Binding-site contacts:
Ligand atom CAF contacts residue MET125 of chain 1.A at 3.0 Å (hydrophobic).
Ligand atom OAD contacts residue MET125 of chain 1.A at 3.7 Å.
Ligand atom CAS contacts residue TYR188 of chain 1.A at 3.6 Å (hydrophobic).
Ligand atom OAC contacts residue LEU121 of chain 1.A at 3.5 Å.
Ligand atom CAV contacts residue PHE170 of chain 1.A at 3.8 Å (hydrophobic).
Ligand atom OAD contacts residue HIS124 of chain 1.A at 3.6 Å.
Ligand atom CAR contacts residue VAL93 of chain 1.A at 4.0 Å (hydrophobic).
Ligand atom CAW contacts residue GLN167 of chain 1.A at 3.4 Å.
Ligand atom CAO contacts residue GLN167 of chain 1.A at 3.5 Å.
Ligand atom OAD contacts residue TYR188 of chain 1.A at 3.5 Å.
Ligand atom CAG contacts residue MET125 of chain 1.A at 4.0 Å (hydrophobic).
Ligand atom CAA contacts residue PHE170 of chain 1.A at 3.6 Å (hydrophobic).
Ligand atom CAA contacts residue TYR188 of chain 1.A at 3.3 Å (hydrophobic).
Ligand atom CAL contacts residue VAL93 of chain 1.A at 3.8 Å (hydrophobic).
Ligand atom CAS contacts residue MET125 of chain 1.A at 3.9 Å (hydrophobic).
Ligand atom CAT contacts residue VAL93 of chain 1.A at 3.9 Å (hydrophobic).
Ligand atom CAK contacts residue IPA1 of chain 1.D at 3.7 Å.
Ligand atom CAK contacts residue PHE170 of chain 1.A at 4.0 Å (hydrophobic).
Ligand atom CAN contacts residue TRP181 of chain 1.A at 3.8 Å (hydrophobic).
Ligand atom CAF contacts residue HIS124 of chain 1.A at 4.1 Å.
Ligand atom CAO contacts residue HIS209 of chain 1.A at 3.8 Å.
Ligand atom CAT contacts residue TYR188 of chain 1.A at 4.0 Å (hydrophobic).
Ligand atom OAE contacts residue GLN167 of chain 1.A at 3.5 Å (h-bond).
Ligand atom OAC contacts residue MET125 of chain 1.A at 2.8 Å.
Ligand atom CAA contacts residue TRP181 of chain 1.A at 3.5 Å (hydrophobic).
Ligand atom CAG contacts residue VAL93 of chain 1.A at 3.3 Å (hydrophobic).
Ligand atom CAO contacts residue TRP181 of chain 1.A at 3.9 Å (hydrophobic).
Ligand atom CAN contacts residue MET205 of chain 1.A at 3.8 Å (hydrophobic).
Ligand atom OAE contacts residue IPA1 of chain 1.D at 3.5 Å (h-bond).
Ligand atom OAB contacts residue MET128 of chain 1.A at 3.6 Å.
Ligand atom CAU contacts residue TYR188 of chain 1.A at 3.7 Å (hydrophobic).
Ligand atom CAR contacts residue MET125 of chain 1.A at 3.4 Å (hydrophobic).
Ligand atom CAM contacts residue TRP181 of chain 1.A at 3.7 Å (hydrophobic).
Ligand atom CAW contacts residue MET205 of chain 1.A at 3.7 Å (hydrophobic).
Ligand atom OAE contacts residue MET205 of chain 1.A at 3.8 Å.
Ligand atom OAB contacts residue TYR188 of chain 1.A at 3.7 Å.
Ligand atom CAW contacts residue HIS209 of chain 1.A at 3.9 Å.
Ligand atom CAQ contacts residue TYR188 of chain 1.A at 3.8 Å (hydrophobic).
Ligand atom CAM contacts residue PHE170 of chain 1.A at 4.0 Å (hydrophobic).
Ligand atom OAD contacts residue MET128 of chain 1.A at 3.9 Å.

Sequence of chain 1.A:
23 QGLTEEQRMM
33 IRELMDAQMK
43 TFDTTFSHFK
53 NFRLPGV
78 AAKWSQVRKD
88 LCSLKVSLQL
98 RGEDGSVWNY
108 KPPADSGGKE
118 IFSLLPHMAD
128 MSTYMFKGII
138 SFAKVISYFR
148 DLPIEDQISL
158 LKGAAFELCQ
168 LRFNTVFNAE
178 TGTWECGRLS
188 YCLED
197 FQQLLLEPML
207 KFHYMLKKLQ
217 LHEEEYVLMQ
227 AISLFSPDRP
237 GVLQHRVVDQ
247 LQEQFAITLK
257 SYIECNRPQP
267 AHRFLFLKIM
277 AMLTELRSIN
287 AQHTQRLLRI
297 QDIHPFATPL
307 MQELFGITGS

This protein binds this small molecule.
Small molecule (SMILES): C[C@H]1CCC[C@H](O)CCCCCc2cc(O)cc(O)c2C(=O)O1